A protein and the small-molecule ligand that binds it are described below.
Small molecule (SMILES): N[C@@H](CCCC[NH3+])C(=O)O

Sequence of chain 3.A:
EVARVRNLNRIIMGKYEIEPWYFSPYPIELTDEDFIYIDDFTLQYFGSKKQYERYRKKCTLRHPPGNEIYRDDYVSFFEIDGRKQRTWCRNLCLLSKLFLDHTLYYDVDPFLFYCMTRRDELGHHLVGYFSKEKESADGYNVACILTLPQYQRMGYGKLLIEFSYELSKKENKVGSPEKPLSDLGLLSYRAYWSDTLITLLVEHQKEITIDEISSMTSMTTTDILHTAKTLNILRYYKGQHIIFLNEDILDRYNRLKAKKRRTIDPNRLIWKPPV

Binding-site contacts:
Ligand atom NZ contacts residue ILE146 of chain 3.A at 3.5 Å (h-bond).
Ligand atom CE contacts residue LEU100 of chain 3.A at 3.8 Å (hydrophobic).
Ligand atom C contacts residue GLU179 of chain 3.A at 3.8 Å.
Ligand atom CE contacts residue ILE146 of chain 3.A at 4.3 Å (hydrophobic).
Ligand atom C contacts residue ALA144 of chain 3.A at 3.8 Å (hydrophobic).
Ligand atom CE contacts residue ALA144 of chain 3.A at 4.2 Å (hydrophobic).
Ligand atom CD contacts residue CMC1 of chain 3.C at 3.8 Å.
Ligand atom CG contacts residue CMC1 of chain 3.C at 4.4 Å.
Ligand atom CG contacts residue ALA144 of chain 3.A at 3.6 Å (hydrophobic).
Ligand atom O contacts residue PHE112 of chain 3.A at 3.8 Å.
Ligand atom CB contacts residue CYS145 of chain 3.A at 4.2 Å (hydrophobic).
Ligand atom CD contacts residue ALA144 of chain 3.A at 4.3 Å (hydrophobic).
Ligand atom CE contacts residue CMC1 of chain 3.C at 2.5 Å.
Ligand atom CD contacts residue HIS102 of chain 3.A at 4.5 Å.
Ligand atom NZ contacts residue CMC1 of chain 3.C at 1.2 Å.
Ligand atom NZ contacts residue ALA144 of chain 3.A at 3.4 Å (h-bond).
Ligand atom CG contacts residue ALY103 of chain 3.A at 4.2 Å.
Ligand atom CB contacts residue ALA144 of chain 3.A at 3.9 Å (hydrophobic).
Ligand atom CD contacts residue LEU100 of chain 3.A at 3.7 Å (hydrophobic).
Ligand atom N contacts residue THR104 of chain 3.A at 3.0 Å (h-bond).
Ligand atom O contacts residue GLU179 of chain 3.A at 4.4 Å.
Ligand atom O contacts residue ALA144 of chain 3.A at 4.2 Å.
Ligand atom NZ contacts residue CYS145 of chain 3.A at 3.1 Å.
Ligand atom CE contacts residue CYS145 of chain 3.A at 3.1 Å (hydrophobic).
Ligand atom O contacts residue THR104 of chain 3.A at 3.7 Å.
Ligand atom CA contacts residue GLU179 of chain 3.A at 4.2 Å.
Ligand atom CG contacts residue CYS145 of chain 3.A at 2.9 Å (hydrophobic).
Ligand atom CD contacts residue CYS145 of chain 3.A at 2.4 Å (hydrophobic).
Ligand atom C contacts residue CYS145 of chain 3.A at 4.2 Å (hydrophobic).
Ligand atom CA contacts residue THR104 of chain 3.A at 4.4 Å.
Ligand atom O contacts residue ALY103 of chain 3.A at 4.0 Å.
Ligand atom CA contacts residue ALA144 of chain 3.A at 4.3 Å (hydrophobic).
Ligand atom N contacts residue ALY103 of chain 3.A at 3.6 Å.